Sequence of chain 1.B:
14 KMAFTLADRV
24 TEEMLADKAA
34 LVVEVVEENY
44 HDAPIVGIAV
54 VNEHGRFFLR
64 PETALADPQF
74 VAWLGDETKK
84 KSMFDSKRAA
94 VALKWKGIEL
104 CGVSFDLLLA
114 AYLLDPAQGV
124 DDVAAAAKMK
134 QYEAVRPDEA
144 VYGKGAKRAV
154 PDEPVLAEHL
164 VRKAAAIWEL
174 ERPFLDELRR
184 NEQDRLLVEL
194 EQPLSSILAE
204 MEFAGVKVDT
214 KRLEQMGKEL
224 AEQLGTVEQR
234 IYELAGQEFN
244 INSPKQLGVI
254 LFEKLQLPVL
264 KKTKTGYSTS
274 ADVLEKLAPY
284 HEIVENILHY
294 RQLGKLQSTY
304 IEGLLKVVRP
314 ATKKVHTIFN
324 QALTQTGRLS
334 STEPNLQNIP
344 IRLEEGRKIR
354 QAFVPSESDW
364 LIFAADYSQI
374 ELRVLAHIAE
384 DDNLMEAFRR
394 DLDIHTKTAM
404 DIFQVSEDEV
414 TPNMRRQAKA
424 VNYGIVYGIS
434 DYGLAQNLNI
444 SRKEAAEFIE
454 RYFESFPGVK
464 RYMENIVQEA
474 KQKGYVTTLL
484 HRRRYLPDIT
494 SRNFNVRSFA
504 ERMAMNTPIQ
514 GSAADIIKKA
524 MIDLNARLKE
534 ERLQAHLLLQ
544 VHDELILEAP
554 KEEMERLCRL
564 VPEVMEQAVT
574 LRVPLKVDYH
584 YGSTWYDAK

Binding-site contacts:
Ligand atom O2B contacts residue TYR370 of chain 1.B at 3.7 Å.
Ligand atom PA contacts residue LYS422 of chain 1.B at 3.7 Å.
Ligand atom O4' contacts residue 2DT9 of chain 1.E at 3.1 Å.
Ligand atom O1B contacts residue TYR426 of chain 1.B at 2.5 Å (h-bond).
Ligand atom C2' contacts residue TYR426 of chain 1.B at 3.6 Å (hydrophobic).
Ligand atom O2G contacts residue GLN372 of chain 1.B at 3.3 Å (h-bond).
Ligand atom C5' contacts residue TYR426 of chain 1.B at 3.6 Å (hydrophobic).
Ligand atom O2G contacts residue HIS398 of chain 1.B at 3.8 Å.
Ligand atom C5M contacts residue 2DT9 of chain 1.E at 3.9 Å.
Ligand atom PB contacts residue TYR426 of chain 1.B at 3.8 Å.
Ligand atom O2A contacts residue LYS422 of chain 1.B at 3.6 Å.
Ligand atom O2A contacts residue 2DT9 of chain 1.E at 3.5 Å.
Ligand atom O4 contacts residue ALA423 of chain 1.B at 3.7 Å.
Ligand atom C5M contacts residue LYS422 of chain 1.B at 3.9 Å.
Ligand atom O3G contacts residue ARG418 of chain 1.B at 2.8 Å (salt-bridge).
Ligand atom O2 contacts residue TYR426 of chain 1.B at 3.7 Å.
Ligand atom C4' contacts residue 2DT9 of chain 1.E at 3.8 Å.
Ligand atom C2 contacts residue TYR426 of chain 1.B at 4.0 Å (hydrophobic).
Ligand atom O3B contacts residue HIS398 of chain 1.B at 3.9 Å.
Ligand atom O2G contacts residue ARG418 of chain 1.B at 2.8 Å (salt-bridge).
Ligand atom PB contacts residue GLN372 of chain 1.B at 4.0 Å.
Ligand atom PB contacts residue HIS398 of chain 1.B at 3.9 Å.
Ligand atom O3G contacts residue LYS422 of chain 1.B at 2.7 Å (salt-bridge).
Ligand atom C3' contacts residue GLU374 of chain 1.B at 3.3 Å.
Ligand atom O1B contacts residue GLN372 of chain 1.B at 3.5 Å.
Ligand atom C2' contacts residue GLU374 of chain 1.B at 3.9 Å.
Ligand atom C6 contacts residue 2DT9 of chain 1.E at 3.6 Å.
Ligand atom C5 contacts residue 2DT9 of chain 1.E at 3.8 Å.
Ligand atom C3' contacts residue TYR426 of chain 1.B at 3.9 Å (hydrophobic).
Ligand atom O3A contacts residue ASP546 of chain 1.B at 3.8 Å.
Ligand atom O3B contacts residue LYS422 of chain 1.B at 3.2 Å (salt-bridge).
Ligand atom O1A contacts residue LYS422 of chain 1.B at 2.8 Å (salt-bridge).
Ligand atom PG contacts residue ARG418 of chain 1.B at 3.7 Å.
Ligand atom O5' contacts residue 2DT9 of chain 1.E at 3.5 Å.
Ligand atom PG contacts residue LYS422 of chain 1.B at 3.6 Å.
Ligand atom O2B contacts residue GLN372 of chain 1.B at 2.7 Å (h-bond).
Ligand atom O2B contacts residue SER371 of chain 1.B at 3.8 Å.
Ligand atom O1B contacts residue HIS398 of chain 1.B at 2.9 Å (h-bond).
Ligand atom N1 contacts residue 2DT9 of chain 1.E at 3.8 Å.
Ligand atom C1' contacts residue 2DT9 of chain 1.E at 3.7 Å.

A small-molecule ligand and the protein it binds are described below.
Small molecule (SMILES): Cc1cn([C@H]2CC[C@@H](CO[P](=O)(O)O[P](=O)(O)OP(=O)(O)O)O2)c(=O)[nH]c1=O